The small molecule below binds the protein below.
Small molecule (SMILES): COc1ccc(Cc2cc(-c3sc(C)nc3C)[nH]n2)cc1

Sequence of chain 1.G:
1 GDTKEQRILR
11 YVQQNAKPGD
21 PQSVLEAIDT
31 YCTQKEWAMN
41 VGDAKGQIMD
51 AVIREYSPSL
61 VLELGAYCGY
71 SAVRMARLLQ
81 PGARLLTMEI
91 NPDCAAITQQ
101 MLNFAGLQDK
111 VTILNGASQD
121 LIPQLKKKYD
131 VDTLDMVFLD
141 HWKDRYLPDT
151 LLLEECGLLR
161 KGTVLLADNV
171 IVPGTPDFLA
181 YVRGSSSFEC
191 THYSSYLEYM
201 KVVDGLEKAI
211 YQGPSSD

Binding-site contacts:
Ligand atom C10 contacts residue GLU89 of chain 1.G at 3.9 Å.
Ligand atom N03 contacts residue SER118 of chain 1.G at 3.1 Å (h-bond).
Ligand atom N03 contacts residue ILE90 of chain 1.G at 3.9 Å.
Ligand atom C07 contacts residue HIS141 of chain 1.G at 3.5 Å.
Ligand atom C04 contacts residue SER118 of chain 1.G at 4.0 Å.
Ligand atom C10 contacts residue GLY65 of chain 1.G at 3.9 Å.
Ligand atom C04 contacts residue ILE90 of chain 1.G at 3.9 Å (hydrophobic).
Ligand atom C19 contacts residue TRP142 of chain 1.G at 3.7 Å (hydrophobic).
Ligand atom C14 contacts residue SER118 of chain 1.G at 4.0 Å.
Ligand atom C13 contacts residue TRP142 of chain 1.G at 3.7 Å (hydrophobic).
Ligand atom C09 contacts residue SER118 of chain 1.G at 3.8 Å.
Ligand atom C19 contacts residue ARG145 of chain 1.G at 4.1 Å.
Ligand atom C15 contacts residue HIS141 of chain 1.G at 3.9 Å.
Ligand atom S05 contacts residue ILE90 of chain 1.G at 3.5 Å.
Ligand atom C02 contacts residue ILE90 of chain 1.G at 3.5 Å (hydrophobic).
Ligand atom C14 contacts residue MET88 of chain 1.G at 3.5 Å (hydrophobic).
Ligand atom C14 contacts residue ILE90 of chain 1.G at 4.0 Å (hydrophobic).
Ligand atom N06 contacts residue GLY65 of chain 1.G at 3.9 Å.
Ligand atom C17 contacts residue TRP142 of chain 1.G at 3.9 Å (hydrophobic).
Ligand atom C19 contacts residue SER118 of chain 1.G at 3.7 Å.
Ligand atom N03 contacts residue ALA117 of chain 1.G at 3.6 Å.
Ligand atom N06 contacts residue ILE90 of chain 1.G at 3.0 Å (h-bond).
Ligand atom S05 contacts residue HIS141 of chain 1.G at 4.1 Å.
Ligand atom C15 contacts residue TRP142 of chain 1.G at 4.0 Å (hydrophobic).
Ligand atom N06 contacts residue GLU89 of chain 1.G at 3.4 Å (salt-bridge).
Ligand atom N08 contacts residue GLU89 of chain 1.G at 2.8 Å (salt-bridge).
Ligand atom C18 contacts residue HIS141 of chain 1.G at 4.1 Å.
Ligand atom C14 contacts residue GLY116 of chain 1.G at 3.6 Å.
Ligand atom C01 contacts residue HIS141 of chain 1.G at 3.7 Å.
Ligand atom C07 contacts residue TRP142 of chain 1.G at 3.9 Å (hydrophobic).
Ligand atom N08 contacts residue GLY65 of chain 1.G at 3.6 Å.
Ligand atom C09 contacts residue ILE90 of chain 1.G at 3.6 Å (hydrophobic).
Ligand atom C19 contacts residue GLN119 of chain 1.G at 3.5 Å.
Ligand atom C01 contacts residue ILE90 of chain 1.G at 3.6 Å (hydrophobic).
Ligand atom S05 contacts residue TRP142 of chain 1.G at 3.4 Å.
Ligand atom C02 contacts residue HIS141 of chain 1.G at 3.7 Å.
Ligand atom N03 contacts residue HIS141 of chain 1.G at 4.0 Å.
Ligand atom N08 contacts residue ILE90 of chain 1.G at 3.8 Å.
Ligand atom C18 contacts residue TRP142 of chain 1.G at 3.7 Å (hydrophobic).
Ligand atom C15 contacts residue ASP140 of chain 1.G at 4.0 Å.